Binding-site contacts:
Ligand atom F1 contacts residue LEU217 of chain 24.A at 3.3 Å.
Ligand atom F3 contacts residue TYR144 of chain 24.A at 3.1 Å.
Ligand atom C3A contacts residue TYR144 of chain 24.A at 3.7 Å (hydrophobic).
Ligand atom C6B contacts residue LEU181 of chain 24.A at 3.5 Å (hydrophobic).
Ligand atom C3A contacts residue PHE179 of chain 24.A at 3.4 Å (hydrophobic).
Ligand atom N2 contacts residue LEU100 of chain 24.A at 3.8 Å.
Ligand atom C4 contacts residue TYR190 of chain 24.A at 3.6 Å (hydrophobic).
Ligand atom C2A contacts residue TYR144 of chain 24.A at 3.6 Å (hydrophobic).
Ligand atom CM3 contacts residue TYR190 of chain 24.A at 3.7 Å (hydrophobic).
Ligand atom C5B contacts residue LEU181 of chain 24.A at 3.5 Å (hydrophobic).
Ligand atom F2 contacts residue TYR142 of chain 24.A at 3.6 Å.
Ligand atom CM4 contacts residue TYR142 of chain 24.A at 3.5 Å (hydrophobic).
Ligand atom CM6 contacts residue TYR144 of chain 24.A at 3.6 Å (hydrophobic).
Ligand atom F2 contacts residue VAL168 of chain 24.A at 2.9 Å.
Ligand atom F3 contacts residue MET143 of chain 24.A at 3.3 Å.
Ligand atom O1B contacts residue ILE98 of chain 24.A at 3.1 Å.
Ligand atom F3 contacts residue TYR142 of chain 24.A at 2.6 Å.
Ligand atom CM2 contacts residue ILE122 of chain 24.A at 3.5 Å (hydrophobic).
Ligand atom O1 contacts residue LEU100 of chain 24.A at 3.7 Å.
Ligand atom C1C contacts residue MET214 of chain 24.A at 3.5 Å (hydrophobic).
Ligand atom F1 contacts residue TYR142 of chain 24.A at 3.3 Å.
Ligand atom C2A contacts residue PHE179 of chain 24.A at 3.5 Å (hydrophobic).
Ligand atom F2 contacts residue PHE179 of chain 24.A at 3.6 Å.
Ligand atom C1B contacts residue LEU181 of chain 24.A at 3.8 Å (hydrophobic).
Ligand atom CM6 contacts residue LEU184 of chain 24.A at 3.4 Å (hydrophobic).
Ligand atom O1A contacts residue TYR144 of chain 24.A at 3.3 Å.
Ligand atom O1 contacts residue MET214 of chain 24.A at 3.3 Å.
Ligand atom C4 contacts residue LEU100 of chain 24.A at 3.7 Å (hydrophobic).
Ligand atom C3 contacts residue LEU100 of chain 24.A at 3.6 Å (hydrophobic).
Ligand atom N1A contacts residue PHE179 of chain 24.A at 3.6 Å.
Ligand atom F3 contacts residue ALA166 of chain 24.A at 3.2 Å.
Ligand atom C1B contacts residue ILE98 of chain 24.A at 3.7 Å (hydrophobic).
Ligand atom CM6 contacts residue MET214 of chain 24.A at 3.4 Å (hydrophobic).
Ligand atom N3A contacts residue LEU217 of chain 24.A at 3.6 Å.
Ligand atom C5B contacts residue TYR144 of chain 24.A at 3.7 Å (hydrophobic).
Ligand atom F1 contacts residue MET124 of chain 24.A at 3.5 Å.
Ligand atom C4B contacts residue LEU181 of chain 24.A at 3.8 Å (hydrophobic).
Ligand atom N1A contacts residue TYR144 of chain 24.A at 3.3 Å.
Ligand atom CM3 contacts residue ASN212 of chain 24.A at 3.6 Å.
Ligand atom N3A contacts residue PHE179 of chain 24.A at 3.2 Å.

The small molecule below binds the protein below.
Small molecule (SMILES): Cc1cc(CCCOc2c(C)cc(-c3noc(C(F)(F)F)n3)cc2C)on1

Sequence of chain 24.C:
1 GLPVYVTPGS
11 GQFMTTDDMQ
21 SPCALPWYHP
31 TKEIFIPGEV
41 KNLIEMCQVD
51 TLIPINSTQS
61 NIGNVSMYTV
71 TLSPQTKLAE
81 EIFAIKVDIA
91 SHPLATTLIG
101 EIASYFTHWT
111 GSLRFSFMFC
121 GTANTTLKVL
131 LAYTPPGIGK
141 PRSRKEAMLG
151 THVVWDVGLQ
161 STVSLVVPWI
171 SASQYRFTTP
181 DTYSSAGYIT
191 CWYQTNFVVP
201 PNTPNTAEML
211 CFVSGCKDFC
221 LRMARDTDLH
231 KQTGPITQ

Sequence of chain 24.A:
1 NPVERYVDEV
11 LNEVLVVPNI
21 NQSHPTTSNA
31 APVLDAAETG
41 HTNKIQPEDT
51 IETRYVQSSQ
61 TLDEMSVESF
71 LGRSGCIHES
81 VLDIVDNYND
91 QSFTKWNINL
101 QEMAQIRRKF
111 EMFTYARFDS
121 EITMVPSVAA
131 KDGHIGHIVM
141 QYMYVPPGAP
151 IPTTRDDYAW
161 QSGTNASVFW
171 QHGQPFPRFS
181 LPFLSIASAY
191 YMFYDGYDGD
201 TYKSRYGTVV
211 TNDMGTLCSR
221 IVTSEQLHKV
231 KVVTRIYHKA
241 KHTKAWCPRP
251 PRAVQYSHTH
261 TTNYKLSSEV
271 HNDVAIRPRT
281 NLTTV